A small-molecule ligand and the protein it binds are described below.
Small molecule (SMILES): CC(=O)N[C@@H]1[C@@H](O)[C@H](O)[C@@H](CO)O[C@H]1O

Sequence of chain 52.A:
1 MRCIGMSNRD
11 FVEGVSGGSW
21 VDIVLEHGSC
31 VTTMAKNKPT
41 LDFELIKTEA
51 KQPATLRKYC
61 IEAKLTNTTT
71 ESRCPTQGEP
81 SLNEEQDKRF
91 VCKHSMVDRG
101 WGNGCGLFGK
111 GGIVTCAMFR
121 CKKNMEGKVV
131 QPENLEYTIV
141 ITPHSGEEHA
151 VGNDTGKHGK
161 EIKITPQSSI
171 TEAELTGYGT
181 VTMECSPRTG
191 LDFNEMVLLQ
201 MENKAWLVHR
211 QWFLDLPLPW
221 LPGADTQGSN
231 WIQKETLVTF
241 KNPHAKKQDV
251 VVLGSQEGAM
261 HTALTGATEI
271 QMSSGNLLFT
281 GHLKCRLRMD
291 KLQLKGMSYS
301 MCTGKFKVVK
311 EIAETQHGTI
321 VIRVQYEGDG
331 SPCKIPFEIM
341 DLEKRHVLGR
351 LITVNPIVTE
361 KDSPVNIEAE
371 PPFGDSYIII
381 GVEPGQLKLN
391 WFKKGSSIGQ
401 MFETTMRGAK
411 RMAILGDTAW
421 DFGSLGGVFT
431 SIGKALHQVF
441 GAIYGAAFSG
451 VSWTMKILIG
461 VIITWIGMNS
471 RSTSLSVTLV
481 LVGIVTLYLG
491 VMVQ

Binding-site contacts:
Ligand atom O6 contacts residue LYS157 of chain 52.A at 3.8 Å.
Ligand atom O7 contacts residue HIS149 of chain 52.A at 3.3 Å.
Ligand atom C7 contacts residue HIS149 of chain 52.A at 4.2 Å.
Ligand atom C2 contacts residue ASN153 of chain 52.A at 2.5 Å.
Ligand atom C5 contacts residue HIS158 of chain 52.A at 4.1 Å.
Ligand atom C5 contacts residue ASN153 of chain 52.A at 3.7 Å.
Ligand atom C1 contacts residue ASN153 of chain 52.A at 1.4 Å.
Ligand atom C5 contacts residue LYS157 of chain 52.A at 4.1 Å.
Ligand atom C4 contacts residue ASN153 of chain 52.A at 4.2 Å.
Ligand atom O5 contacts residue ASN153 of chain 52.A at 2.4 Å (h-bond).
Ligand atom C2 contacts residue HIS149 of chain 52.A at 3.6 Å.
Ligand atom C6 contacts residue HIS158 of chain 52.A at 3.8 Å.
Ligand atom C8 contacts residue ASN103 of chain 52.C at 4.5 Å.
Ligand atom N2 contacts residue HIS149 of chain 52.A at 4.3 Å.
Ligand atom O3 contacts residue HIS149 of chain 52.A at 4.4 Å.
Ligand atom C8 contacts residue GLY102 of chain 52.C at 3.3 Å.
Ligand atom O5 contacts residue HIS149 of chain 52.A at 4.1 Å.
Ligand atom C1 contacts residue THR155 of chain 52.A at 3.9 Å.
Ligand atom C8 contacts residue TRP101 of chain 52.C at 3.6 Å (hydrophobic).
Ligand atom N2 contacts residue ASN153 of chain 52.A at 2.9 Å (h-bond).
Ligand atom O5 contacts residue THR155 of chain 52.A at 4.3 Å.
Ligand atom C1 contacts residue HIS149 of chain 52.A at 4.0 Å.
Ligand atom C7 contacts residue ASN153 of chain 52.A at 3.7 Å.
Ligand atom C3 contacts residue ASN153 of chain 52.A at 3.8 Å.
Ligand atom C6 contacts residue LYS157 of chain 52.A at 3.8 Å.
Ligand atom C1 contacts residue HIS158 of chain 52.A at 4.0 Å.
Ligand atom O7 contacts residue ASN153 of chain 52.A at 4.0 Å.
Ligand atom O5 contacts residue HIS158 of chain 52.A at 3.1 Å.

Sequence of chain 52.C:
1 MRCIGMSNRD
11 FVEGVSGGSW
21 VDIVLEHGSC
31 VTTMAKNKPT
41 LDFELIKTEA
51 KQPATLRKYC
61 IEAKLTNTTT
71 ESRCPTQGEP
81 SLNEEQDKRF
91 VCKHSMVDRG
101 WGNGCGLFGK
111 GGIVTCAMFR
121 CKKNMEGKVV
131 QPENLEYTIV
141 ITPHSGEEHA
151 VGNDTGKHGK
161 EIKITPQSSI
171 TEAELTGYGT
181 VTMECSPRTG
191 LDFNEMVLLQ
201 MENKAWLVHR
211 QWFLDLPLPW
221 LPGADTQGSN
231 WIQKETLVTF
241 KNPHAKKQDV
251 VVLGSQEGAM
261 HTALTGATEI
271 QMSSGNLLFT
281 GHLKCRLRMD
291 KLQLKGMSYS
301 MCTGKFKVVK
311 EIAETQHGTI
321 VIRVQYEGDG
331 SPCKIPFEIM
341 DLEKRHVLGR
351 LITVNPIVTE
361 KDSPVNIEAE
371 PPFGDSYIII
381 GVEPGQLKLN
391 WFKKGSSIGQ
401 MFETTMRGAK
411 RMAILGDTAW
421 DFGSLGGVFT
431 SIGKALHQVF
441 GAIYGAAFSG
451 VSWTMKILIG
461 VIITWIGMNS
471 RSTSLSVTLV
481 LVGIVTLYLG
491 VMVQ